The small molecule below binds the protein below.
Small molecule (SMILES): CC(=O)N[C@H]1[C@H]([C@H](O)[C@H](O)CO)O[C@@](O)(C(=O)O)C[C@@H]1O

Binding-site contacts:
Ligand atom C3 contacts residue LYS139 of chain 2.A at 3.4 Å.
Ligand atom O8 contacts residue ILE220 of chain 2.A at 3.9 Å.
Ligand atom C11 contacts residue GLY128 of chain 2.A at 3.7 Å.
Ligand atom C10 contacts residue THR129 of chain 2.A at 3.9 Å.
Ligand atom C11 contacts residue TRP147 of chain 2.A at 3.9 Å (hydrophobic).
Ligand atom C9 contacts residue HIS177 of chain 2.A at 3.4 Å.
Ligand atom O9 contacts residue GLU184 of chain 2.A at 2.5 Å (salt-bridge).
Ligand atom C1 contacts residue SER130 of chain 2.A at 3.4 Å.
Ligand atom C9 contacts residue GLU184 of chain 2.A at 3.2 Å.
Ligand atom C10 contacts residue LEU188 of chain 2.A at 3.7 Å (hydrophobic).
Ligand atom O1A contacts residue SER131 of chain 2.A at 2.8 Å (h-bond).
Ligand atom C1 contacts residue SER131 of chain 2.A at 3.8 Å.
Ligand atom O1B contacts residue SER130 of chain 2.A at 2.8 Å (h-bond).
Ligand atom O4 contacts residue THR129 of chain 2.A at 3.8 Å.
Ligand atom O7 contacts residue GLU184 of chain 2.A at 4.0 Å.
Ligand atom O7 contacts residue LEU188 of chain 2.A at 3.8 Å.
Ligand atom C8 contacts residue TYR92 of chain 2.A at 3.6 Å (hydrophobic).
Ligand atom C9 contacts residue TRP147 of chain 2.A at 3.8 Å (hydrophobic).
Ligand atom O1A contacts residue SER130 of chain 2.A at 3.4 Å (h-bond).
Ligand atom O8 contacts residue TRP147 of chain 2.A at 3.9 Å.
Ligand atom C4 contacts residue LYS139 of chain 2.A at 3.5 Å.
Ligand atom O9 contacts residue TYR92 of chain 2.A at 2.7 Å (h-bond).
Ligand atom C9 contacts residue TYR92 of chain 2.A at 3.1 Å (hydrophobic).
Ligand atom C9 contacts residue LEU188 of chain 2.A at 3.8 Å (hydrophobic).
Ligand atom C7 contacts residue TRP147 of chain 2.A at 3.7 Å (hydrophobic).
Ligand atom C11 contacts residue THR129 of chain 2.A at 3.8 Å.
Ligand atom O1B contacts residue ILE220 of chain 2.A at 3.5 Å.
Ligand atom O9 contacts residue HIS177 of chain 2.A at 3.2 Å (h-bond).
Ligand atom O9 contacts residue SER222 of chain 2.A at 2.6 Å (h-bond).
Ligand atom C8 contacts residue GLU184 of chain 2.A at 3.5 Å.
Ligand atom C11 contacts residue THR149 of chain 2.A at 4.0 Å.
Ligand atom C9 contacts residue SER222 of chain 2.A at 3.9 Å.
Ligand atom C8 contacts residue TRP147 of chain 2.A at 4.0 Å (hydrophobic).
Ligand atom O1A contacts residue LYS139 of chain 2.A at 4.0 Å.
Ligand atom O4 contacts residue LYS139 of chain 2.A at 3.0 Å (salt-bridge).
Ligand atom C4 contacts residue THR129 of chain 2.A at 3.5 Å.
Ligand atom O10 contacts residue LEU188 of chain 2.A at 3.0 Å.
Ligand atom C5 contacts residue THR129 of chain 2.A at 3.8 Å.
Ligand atom O8 contacts residue TYR92 of chain 2.A at 2.9 Å (h-bond).
Ligand atom N5 contacts residue THR129 of chain 2.A at 3.0 Å (h-bond).

Sequence of chain 2.A:
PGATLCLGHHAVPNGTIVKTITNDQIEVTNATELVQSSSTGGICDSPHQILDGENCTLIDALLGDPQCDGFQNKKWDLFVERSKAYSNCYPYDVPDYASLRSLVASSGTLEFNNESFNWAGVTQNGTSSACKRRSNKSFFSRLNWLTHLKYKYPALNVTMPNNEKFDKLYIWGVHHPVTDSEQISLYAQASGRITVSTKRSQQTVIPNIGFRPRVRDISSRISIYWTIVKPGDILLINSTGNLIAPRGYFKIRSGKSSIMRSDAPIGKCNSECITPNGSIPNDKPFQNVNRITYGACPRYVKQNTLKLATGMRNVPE